The protein below binds the small molecule below.
Small molecule (SMILES): CC(=O)N[C@H]1[C@H](O[C@H]2[C@H](O)[C@@H](NC(C)=O)CO[C@@H]2CO)O[C@H](CO)[C@@H](O)[C@@H]1O

Sequence of chain 1.B:
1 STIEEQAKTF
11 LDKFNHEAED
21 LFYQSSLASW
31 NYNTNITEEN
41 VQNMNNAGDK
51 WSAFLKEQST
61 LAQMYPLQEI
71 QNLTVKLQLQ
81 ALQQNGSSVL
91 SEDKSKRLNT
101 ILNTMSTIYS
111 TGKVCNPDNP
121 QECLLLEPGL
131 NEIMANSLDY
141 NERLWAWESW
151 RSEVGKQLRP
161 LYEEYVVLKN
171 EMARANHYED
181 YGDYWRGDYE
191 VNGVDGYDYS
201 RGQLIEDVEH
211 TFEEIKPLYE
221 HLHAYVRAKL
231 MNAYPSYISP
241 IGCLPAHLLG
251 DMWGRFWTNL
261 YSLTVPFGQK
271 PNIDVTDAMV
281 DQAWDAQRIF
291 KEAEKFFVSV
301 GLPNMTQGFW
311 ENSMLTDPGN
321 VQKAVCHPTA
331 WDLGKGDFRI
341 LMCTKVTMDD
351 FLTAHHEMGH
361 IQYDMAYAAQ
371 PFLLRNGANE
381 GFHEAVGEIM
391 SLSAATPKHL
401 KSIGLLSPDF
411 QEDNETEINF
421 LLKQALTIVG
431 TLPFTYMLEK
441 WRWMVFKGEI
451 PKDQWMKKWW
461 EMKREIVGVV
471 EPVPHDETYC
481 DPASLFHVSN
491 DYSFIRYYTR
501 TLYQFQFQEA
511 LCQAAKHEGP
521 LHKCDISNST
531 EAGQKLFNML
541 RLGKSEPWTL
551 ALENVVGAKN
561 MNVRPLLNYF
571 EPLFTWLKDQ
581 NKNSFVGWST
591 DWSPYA

Binding-site contacts:
Ligand atom C2 contacts residue GLU39 of chain 1.B at 4.2 Å.
Ligand atom C5 contacts residue ASN35 of chain 1.B at 3.6 Å.
Ligand atom N2 contacts residue ASN35 of chain 1.B at 3.0 Å (h-bond).
Ligand atom C5 contacts residue GLU39 of chain 1.B at 4.0 Å.
Ligand atom C1 contacts residue GLU39 of chain 1.B at 3.8 Å.
Ligand atom O5 contacts residue ASN35 of chain 1.B at 2.3 Å (h-bond).
Ligand atom C2 contacts residue ASN35 of chain 1.B at 2.4 Å.
Ligand atom O5 contacts residue GLU39 of chain 1.B at 4.3 Å.
Ligand atom C4 contacts residue GLU39 of chain 1.B at 4.4 Å.
Ligand atom O6 contacts residue THR37 of chain 1.B at 4.4 Å.
Ligand atom C5 contacts residue THR37 of chain 1.B at 3.9 Å.
Ligand atom C4 contacts residue ASN35 of chain 1.B at 4.1 Å.
Ligand atom O7 contacts residue GLN322 of chain 1.B at 4.4 Å.
Ligand atom C1 contacts residue ASN40 of chain 1.B at 4.1 Å.
Ligand atom C7 contacts residue ASN35 of chain 1.B at 3.5 Å.
Ligand atom C6 contacts residue GLU39 of chain 1.B at 3.9 Å.
Ligand atom O6 contacts residue GLU39 of chain 1.B at 3.1 Å (salt-bridge).
Ligand atom O5 contacts residue THR37 of chain 1.B at 3.4 Å.
Ligand atom C8 contacts residue ASN35 of chain 1.B at 3.6 Å.
Ligand atom O5 contacts residue ASN40 of chain 1.B at 3.4 Å (h-bond).
Ligand atom C1 contacts residue ASN35 of chain 1.B at 1.4 Å.
Ligand atom C3 contacts residue ASN35 of chain 1.B at 3.8 Å.
Ligand atom N2 contacts residue GLU39 of chain 1.B at 3.9 Å.
Ligand atom C6 contacts residue ASN40 of chain 1.B at 4.3 Å.
Ligand atom C6 contacts residue THR37 of chain 1.B at 3.5 Å.
Ligand atom C3 contacts residue GLU39 of chain 1.B at 3.9 Å.
Ligand atom C5 contacts residue ASN40 of chain 1.B at 4.5 Å.
Ligand atom O7 contacts residue ASN35 of chain 1.B at 4.5 Å.
Ligand atom C1 contacts residue THR37 of chain 1.B at 4.1 Å.